Sequence of chain 12.A:
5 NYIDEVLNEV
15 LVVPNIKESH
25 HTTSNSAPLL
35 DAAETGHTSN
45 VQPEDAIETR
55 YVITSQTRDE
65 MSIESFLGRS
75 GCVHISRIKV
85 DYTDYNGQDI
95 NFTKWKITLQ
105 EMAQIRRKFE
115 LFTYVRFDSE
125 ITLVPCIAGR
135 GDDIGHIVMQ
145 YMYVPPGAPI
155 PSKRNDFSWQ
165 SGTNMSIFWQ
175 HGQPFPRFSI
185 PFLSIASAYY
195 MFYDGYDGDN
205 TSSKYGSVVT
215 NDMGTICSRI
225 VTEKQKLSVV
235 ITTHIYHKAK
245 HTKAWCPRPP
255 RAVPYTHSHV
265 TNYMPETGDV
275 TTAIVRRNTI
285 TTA

Binding-site contacts:
Ligand atom C10 contacts residue HIS241 of chain 12.A at 3.6 Å.
Ligand atom C14 contacts residue LEU187 of chain 12.A at 4.3 Å (hydrophobic).
Ligand atom C18 contacts residue ILE125 of chain 12.A at 4.2 Å (hydrophobic).
Ligand atom C21 contacts residue TYR147 of chain 12.A at 2.7 Å (hydrophobic).
Ligand atom C7 contacts residue LEU103 of chain 12.A at 3.2 Å (hydrophobic).
Ligand atom C3 contacts residue PHE121 of chain 12.A at 4.4 Å (hydrophobic).
Ligand atom C16 contacts residue TYR147 of chain 12.A at 4.3 Å (hydrophobic).
Ligand atom C15 contacts residue ILE101 of chain 12.A at 4.1 Å (hydrophobic).
Ligand atom C8 contacts residue LEU103 of chain 12.A at 3.1 Å (hydrophobic).
Ligand atom N5 contacts residue TYR193 of chain 12.A at 4.0 Å.
Ligand atom C1 contacts residue TYR193 of chain 12.A at 3.8 Å (hydrophobic).
Ligand atom C1 contacts residue TYR194 of chain 12.A at 4.2 Å (hydrophobic).
Ligand atom C19 contacts residue ILE125 of chain 12.A at 3.2 Å (hydrophobic).
Ligand atom C6 contacts residue THR102 of chain 12.A at 4.3 Å.
Ligand atom C14 contacts residue ILE101 of chain 12.A at 4.1 Å (hydrophobic).
Ligand atom C20 contacts residue ILE125 of chain 12.A at 3.4 Å (hydrophobic).
Ligand atom C17 contacts residue TYR147 of chain 12.A at 4.0 Å (hydrophobic).
Ligand atom O2 contacts residue MET195 of chain 12.A at 4.4 Å.
Ligand atom C3 contacts residue LEU103 of chain 12.A at 4.2 Å (hydrophobic).
Ligand atom C21 contacts residue ILE220 of chain 12.A at 3.5 Å (hydrophobic).
Ligand atom C14 contacts residue MET217 of chain 12.A at 3.9 Å (hydrophobic).
Ligand atom C13 contacts residue THR102 of chain 12.A at 4.3 Å.
Ligand atom N5 contacts residue MET217 of chain 12.A at 3.3 Å (h-bond).
Ligand atom O2 contacts residue TYR193 of chain 12.A at 3.4 Å.
Ligand atom C10 contacts residue SER123 of chain 12.A at 4.2 Å.
Ligand atom C17 contacts residue ILE220 of chain 12.A at 3.9 Å (hydrophobic).
Ligand atom C11 contacts residue HIS241 of chain 12.A at 3.7 Å.
Ligand atom C1 contacts residue ASN215 of chain 12.A at 3.6 Å.
Ligand atom C1 contacts residue MET195 of chain 12.A at 4.3 Å (hydrophobic).
Ligand atom C7 contacts residue THR102 of chain 12.A at 4.2 Å.
Ligand atom N4 contacts residue MET217 of chain 12.A at 3.3 Å.
Ligand atom C3 contacts residue TYR193 of chain 12.A at 3.8 Å (hydrophobic).
Ligand atom C18 contacts residue ILE220 of chain 12.A at 4.3 Å (hydrophobic).
Ligand atom C18 contacts residue PHE182 of chain 12.A at 4.0 Å (hydrophobic).
Ligand atom C21 contacts residue ILE101 of chain 12.A at 4.0 Å (hydrophobic).
Ligand atom N4 contacts residue TYR193 of chain 12.A at 3.5 Å.
Ligand atom C8 contacts residue PHE121 of chain 12.A at 4.3 Å (hydrophobic).
Ligand atom C17 contacts residue ILE101 of chain 12.A at 3.8 Å (hydrophobic).
Ligand atom C16 contacts residue ILE101 of chain 12.A at 3.5 Å (hydrophobic).
Ligand atom C13 contacts residue ILE101 of chain 12.A at 3.4 Å (hydrophobic).

A small-molecule ligand and the protein it binds are described below.
Small molecule (SMILES): COc1ccc(N2CCN(c3cccc(C)c3)CC2)nn1